Sequence of chain 1.A:
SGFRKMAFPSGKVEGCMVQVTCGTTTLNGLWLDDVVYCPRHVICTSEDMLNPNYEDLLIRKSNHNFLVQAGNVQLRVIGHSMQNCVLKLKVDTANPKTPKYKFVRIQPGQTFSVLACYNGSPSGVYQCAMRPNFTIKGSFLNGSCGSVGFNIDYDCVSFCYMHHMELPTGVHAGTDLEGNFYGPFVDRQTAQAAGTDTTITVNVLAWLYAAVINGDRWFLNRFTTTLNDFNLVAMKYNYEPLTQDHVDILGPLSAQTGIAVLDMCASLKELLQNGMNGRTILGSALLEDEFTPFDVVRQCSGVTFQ

The small molecule below binds the protein below.
Small molecule (SMILES): CC(C)(C)NC(=O)N[C@H](C(=O)N1C[C@H]2[C@@H]([C@H]1C(=O)N[C@@H](C[C@@H]1CCNC1=O)[C@@H](O)C(N)=O)C2(C)C)C(C)(C)C

Binding-site contacts:
Ligand atom N8 contacts residue GLU166 of chain 2.A at 3.1 Å (salt-bridge).
Ligand atom C15 contacts residue HIS164 of chain 2.A at 3.7 Å.
Ligand atom C8 contacts residue CYS145 of chain 2.A at 1.8 Å (hydrophobic).
Ligand atom N2 contacts residue GLY143 of chain 2.A at 3.7 Å.
Ligand atom C31 contacts residue GLU166 of chain 2.A at 3.7 Å.
Ligand atom N16 contacts residue HIS164 of chain 2.A at 2.9 Å (h-bond).
Ligand atom O29 contacts residue GLN189 of chain 2.A at 3.4 Å.
Ligand atom C27 contacts residue LEU167 of chain 2.A at 3.4 Å (hydrophobic).
Ligand atom C1 contacts residue CYS145 of chain 2.A at 2.7 Å (hydrophobic).
Ligand atom C29 contacts residue GLN192 of chain 2.A at 3.5 Å.
Ligand atom C28 contacts residue THR190 of chain 2.A at 3.7 Å.
Ligand atom O26 contacts residue PHE140 of chain 2.A at 3.6 Å.
Ligand atom O26 contacts residue GLU166 of chain 2.A at 3.6 Å.
Ligand atom O5 contacts residue CYS145 of chain 2.A at 2.9 Å (h-bond).
Ligand atom C13 contacts residue GLN189 of chain 2.A at 3.4 Å.
Ligand atom O5 contacts residue ASN142 of chain 2.A at 3.8 Å.
Ligand atom O5 contacts residue SER144 of chain 2.A at 3.0 Å (h-bond).
Ligand atom O26 contacts residue HIS163 of chain 2.A at 2.7 Å (h-bond).
Ligand atom C1 contacts residue ASN142 of chain 2.A at 3.7 Å.
Ligand atom N16 contacts residue CYS145 of chain 2.A at 3.1 Å (h-bond).
Ligand atom C8 contacts residue HIS41 of chain 2.A at 3.6 Å.
Ligand atom N23 contacts residue GLU166 of chain 2.A at 3.1 Å (salt-bridge).
Ligand atom C29 contacts residue THR190 of chain 2.A at 3.2 Å.
Ligand atom C23 contacts residue TYR54 of chain 2.A at 3.7 Å (hydrophobic).
Ligand atom O5 contacts residue GLY143 of chain 2.A at 2.8 Å (h-bond).
Ligand atom C1 contacts residue GLY143 of chain 2.A at 3.6 Å.
Ligand atom O9 contacts residue HIS41 of chain 2.A at 2.6 Å (h-bond).
Ligand atom N10 contacts residue GLU166 of chain 2.A at 2.9 Å (salt-bridge).
Ligand atom O33 contacts residue GLU166 of chain 2.A at 2.9 Å (salt-bridge).
Ligand atom O9 contacts residue CYS145 of chain 2.A at 2.6 Å (h-bond).
Ligand atom C24 contacts residue GLU166 of chain 2.A at 3.7 Å.
Ligand atom O33 contacts residue MET165 of chain 2.A at 3.3 Å.
Ligand atom C29 contacts residue MET165 of chain 2.A at 3.4 Å (hydrophobic).
Ligand atom C19 contacts residue CYS145 of chain 2.A at 3.1 Å (hydrophobic).
Ligand atom C14 contacts residue HIS164 of chain 2.A at 3.5 Å.
Ligand atom N23 contacts residue PHE140 of chain 2.A at 3.3 Å (h-bond).
Ligand atom C9 contacts residue GLU166 of chain 2.A at 3.5 Å.
Ligand atom C17 contacts residue CYS145 of chain 2.A at 2.7 Å (hydrophobic).
Ligand atom C23 contacts residue ASP187 of chain 2.A at 3.7 Å.
Ligand atom N2 contacts residue ASN142 of chain 2.A at 3.5 Å (h-bond).

Sequence of chain 2.A:
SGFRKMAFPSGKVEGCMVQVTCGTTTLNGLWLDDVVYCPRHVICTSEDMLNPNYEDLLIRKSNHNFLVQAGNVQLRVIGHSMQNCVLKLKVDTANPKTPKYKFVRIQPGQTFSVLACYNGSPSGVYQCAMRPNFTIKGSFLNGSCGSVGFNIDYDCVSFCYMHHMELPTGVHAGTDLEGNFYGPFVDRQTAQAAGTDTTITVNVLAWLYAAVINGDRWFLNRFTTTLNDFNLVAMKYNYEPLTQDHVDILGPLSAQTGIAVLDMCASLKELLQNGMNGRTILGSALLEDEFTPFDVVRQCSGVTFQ